Binding-site contacts:
Ligand atom C2 contacts residue ASN271 of chain 1.D at 2.5 Å.
Ligand atom C7 contacts residue ASN271 of chain 1.D at 3.5 Å.
Ligand atom C8 contacts residue VAL410 of chain 1.D at 3.7 Å (hydrophobic).
Ligand atom C5 contacts residue ASN271 of chain 1.D at 3.6 Å.
Ligand atom C7 contacts residue VAL410 of chain 1.D at 4.4 Å (hydrophobic).
Ligand atom C6 contacts residue ILE292 of chain 1.D at 4.3 Å (hydrophobic).
Ligand atom O5 contacts residue ILE292 of chain 1.D at 3.5 Å.
Ligand atom O5 contacts residue ASN271 of chain 1.D at 2.4 Å (h-bond).
Ligand atom C4 contacts residue ASN271 of chain 1.D at 4.2 Å.
Ligand atom O6 contacts residue ILE292 of chain 1.D at 3.4 Å.
Ligand atom C1 contacts residue ASN271 of chain 1.D at 1.4 Å.
Ligand atom C1 contacts residue ILE292 of chain 1.D at 4.0 Å (hydrophobic).
Ligand atom O6 contacts residue THR273 of chain 1.D at 4.5 Å.
Ligand atom C3 contacts residue ASN271 of chain 1.D at 3.8 Å.
Ligand atom O7 contacts residue ASN271 of chain 1.D at 3.6 Å.
Ligand atom N2 contacts residue ASN271 of chain 1.D at 2.9 Å (h-bond).

A protein and the small-molecule ligand that binds it are described below.
Small molecule (SMILES): CC(=O)N[C@H]1[C@H](O[C@H]2[C@H](O)[C@@H](NC(C)=O)CO[C@@H]2CO)O[C@H](CO)[C@@H](O)[C@@H]1O

Sequence of chain 1.D:
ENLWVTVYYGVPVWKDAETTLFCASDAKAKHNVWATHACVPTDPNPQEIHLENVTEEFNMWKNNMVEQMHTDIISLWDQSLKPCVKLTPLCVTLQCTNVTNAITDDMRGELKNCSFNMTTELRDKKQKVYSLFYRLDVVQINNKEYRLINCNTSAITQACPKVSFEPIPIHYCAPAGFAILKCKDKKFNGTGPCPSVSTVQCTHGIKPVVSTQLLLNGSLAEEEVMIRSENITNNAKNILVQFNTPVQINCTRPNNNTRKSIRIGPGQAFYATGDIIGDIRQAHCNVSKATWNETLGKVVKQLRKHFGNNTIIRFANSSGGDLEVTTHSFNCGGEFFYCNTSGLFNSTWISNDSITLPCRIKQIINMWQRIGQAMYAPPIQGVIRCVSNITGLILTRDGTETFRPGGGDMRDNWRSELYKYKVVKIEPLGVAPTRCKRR